Binding-site contacts:
Ligand atom CG2 contacts residue ILE75 of chain 1.A at 3.3 Å (hydrophobic).
Ligand atom CG contacts residue LYS64 of chain 1.A at 3.7 Å.
Ligand atom P contacts residue ARG16 of chain 1.A at 4.0 Å.
Ligand atom O2P contacts residue ARG36 of chain 1.A at 2.8 Å (salt-bridge).
Ligand atom CZ contacts residue ARG16 of chain 1.A at 3.7 Å.
Ligand atom CB contacts residue HIS62 of chain 1.A at 3.9 Å.
Ligand atom C contacts residue ARG16 of chain 1.A at 3.4 Å.
Ligand atom C contacts residue HIS62 of chain 1.A at 3.6 Å.
Ligand atom P contacts residue ARG36 of chain 1.A at 3.6 Å.
Ligand atom O contacts residue TYR63 of chain 1.A at 3.5 Å.
Ligand atom O contacts residue ARG16 of chain 1.A at 2.8 Å (salt-bridge).
Ligand atom CG contacts residue LYS61 of chain 1.A at 3.7 Å.
Ligand atom CH3 contacts residue ARG16 of chain 1.A at 4.0 Å.
Ligand atom CE1 contacts residue CYS46 of chain 1.A at 3.9 Å (hydrophobic).
Ligand atom CE1 contacts residue ARG16 of chain 1.A at 3.7 Å.
Ligand atom OH contacts residue CYS46 of chain 1.A at 3.9 Å.
Ligand atom CG2 contacts residue THR76 of chain 1.A at 3.8 Å.
Ligand atom CD1 contacts residue HIS62 of chain 1.A at 3.8 Å.
Ligand atom N contacts residue HIS62 of chain 1.A at 2.9 Å (h-bond).
Ligand atom CE1 contacts residue HIS62 of chain 1.A at 4.0 Å.
Ligand atom CD1 contacts residue LYS64 of chain 1.A at 3.7 Å.
Ligand atom CD1 contacts residue GLY97 of chain 1.A at 3.7 Å.
Ligand atom CE2 contacts residue LYS64 of chain 1.A at 3.9 Å.
Ligand atom O2P contacts residue ARG16 of chain 1.A at 2.8 Å (salt-bridge).
Ligand atom CD2 contacts residue LYS64 of chain 1.A at 3.3 Å.
Ligand atom CB contacts residue TYR63 of chain 1.A at 3.6 Å (hydrophobic).
Ligand atom OE1 contacts residue ARG66 of chain 1.A at 3.1 Å (salt-bridge).
Ligand atom CG1 contacts residue GLY97 of chain 1.A at 3.5 Å.
Ligand atom CD1 contacts residue ARG16 of chain 1.A at 3.9 Å.
Ligand atom CE2 contacts residue ARG16 of chain 1.A at 3.9 Å.
Ligand atom CD1 contacts residue ASP96 of chain 1.A at 3.5 Å.
Ligand atom CD contacts residue ARG66 of chain 1.A at 3.7 Å.
Ligand atom CA contacts residue HIS62 of chain 1.A at 3.9 Å.
Ligand atom OE2 contacts residue ARG66 of chain 1.A at 3.5 Å (salt-bridge).
Ligand atom CD1 contacts residue LEU98 of chain 1.A at 3.6 Å (hydrophobic).
Ligand atom CA contacts residue HIS62 of chain 1.A at 3.4 Å.
Ligand atom O3P contacts residue ARG36 of chain 1.A at 2.8 Å (salt-bridge).
Ligand atom CB contacts residue HIS62 of chain 1.A at 3.9 Å.
Ligand atom CD1 contacts residue THR76 of chain 1.A at 3.3 Å.
Ligand atom CG1 contacts residue THR76 of chain 1.A at 3.8 Å.

A protein and the small-molecule ligand that binds it are described below.
Small molecule (SMILES): CC[C@H](C)[C@@H](C=O)NC(=O)[C@H](CCC(=O)O)NC(=O)[C@H](CCC(=O)O)NC(=O)[C@H](Cc1ccc(OP(=O)(O)O)cc1)NC(C)=O

Sequence of chain 1.A:
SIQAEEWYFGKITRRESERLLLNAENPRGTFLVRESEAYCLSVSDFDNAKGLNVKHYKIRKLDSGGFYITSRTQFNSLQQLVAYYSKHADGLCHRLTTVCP